Binding-site contacts:
Ligand atom O7 contacts residue MET71 of chain 1.A at 4.4 Å.
Ligand atom C1 contacts residue ASN59 of chain 1.A at 1.4 Å.
Ligand atom C7 contacts residue ASN59 of chain 1.A at 3.1 Å.
Ligand atom O5 contacts residue ASN59 of chain 1.A at 2.4 Å (h-bond).
Ligand atom C4 contacts residue ASN59 of chain 1.A at 4.2 Å.
Ligand atom N2 contacts residue ASN59 of chain 1.A at 2.7 Å (h-bond).
Ligand atom C3 contacts residue ASN59 of chain 1.A at 3.7 Å.
Ligand atom O7 contacts residue ASN59 of chain 1.A at 4.0 Å.
Ligand atom C7 contacts residue LEU58 of chain 1.A at 4.2 Å (hydrophobic).
Ligand atom N2 contacts residue LEU58 of chain 1.A at 4.4 Å.
Ligand atom C2 contacts residue ASN59 of chain 1.A at 2.3 Å.
Ligand atom C8 contacts residue MET71 of chain 1.A at 3.5 Å (hydrophobic).
Ligand atom C8 contacts residue ASN59 of chain 1.A at 3.3 Å.
Ligand atom O7 contacts residue LEU58 of chain 1.A at 3.5 Å.
Ligand atom C7 contacts residue MET71 of chain 1.A at 4.4 Å (hydrophobic).
Ligand atom C5 contacts residue ASN59 of chain 1.A at 3.7 Å.

Sequence of chain 1.A:
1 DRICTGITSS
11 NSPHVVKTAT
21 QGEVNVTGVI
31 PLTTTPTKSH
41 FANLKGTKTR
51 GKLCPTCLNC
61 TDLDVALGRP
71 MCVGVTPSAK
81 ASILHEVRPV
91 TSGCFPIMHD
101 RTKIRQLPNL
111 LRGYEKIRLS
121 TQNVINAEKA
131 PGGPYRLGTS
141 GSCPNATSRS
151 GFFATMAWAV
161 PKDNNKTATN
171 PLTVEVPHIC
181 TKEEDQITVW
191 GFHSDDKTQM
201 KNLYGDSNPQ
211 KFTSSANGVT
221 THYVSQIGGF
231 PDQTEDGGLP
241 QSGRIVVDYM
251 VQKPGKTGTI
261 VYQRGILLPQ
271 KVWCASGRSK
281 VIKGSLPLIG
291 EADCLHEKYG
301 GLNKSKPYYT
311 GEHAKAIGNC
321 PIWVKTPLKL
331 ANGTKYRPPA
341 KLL

A protein and the small-molecule ligand that binds it are described below.
Small molecule (SMILES): CC(=O)N[C@@H]1[C@@H](O)[C@H](O)[C@@H](CO)O[C@H]1O